Binding-site contacts:
Ligand atom C2 contacts residue VAL52 of chain 5.A at 3.9 Å (hydrophobic).
Ligand atom C35 contacts residue PRO106 of chain 7.A at 2.8 Å (hydrophobic).
Ligand atom N8 contacts residue TYR54 of chain 5.A at 3.7 Å.
Ligand atom C18 contacts residue PRO104 of chain 7.A at 3.6 Å (hydrophobic).
Ligand atom C17 contacts residue TYR54 of chain 5.A at 4.0 Å (hydrophobic).
Ligand atom N9 contacts residue HIS53 of chain 5.A at 4.0 Å.
Ligand atom N20 contacts residue PRO104 of chain 7.A at 3.6 Å (h-bond).
Ligand atom O5 contacts residue LEU73 of chain 7.A at 3.1 Å (h-bond).
Ligand atom C24 contacts residue HIS53 of chain 5.A at 3.5 Å.
Ligand atom N1 contacts residue VAL52 of chain 5.A at 2.6 Å (h-bond).
Ligand atom C29 contacts residue PRO106 of chain 7.A at 3.6 Å (hydrophobic).
Ligand atom N9 contacts residue TYR54 of chain 5.A at 3.6 Å.
Ligand atom N3 contacts residue TYR54 of chain 5.A at 3.4 Å.
Ligand atom N7 contacts residue LYS100 of chain 7.A at 3.7 Å.
Ligand atom N3 contacts residue GLU74 of chain 7.A at 3.4 Å (salt-bridge).
Ligand atom N1 contacts residue GLU74 of chain 7.A at 3.1 Å (salt-bridge).
Ligand atom C4 contacts residue TYR54 of chain 5.A at 3.2 Å (hydrophobic).
Ligand atom S28 contacts residue PRO106 of chain 7.A at 2.9 Å.
Ligand atom N1 contacts residue THR51 of chain 5.A at 3.2 Å.
Ligand atom C4 contacts residue LEU72 of chain 7.A at 3.6 Å (hydrophobic).
Ligand atom C35 contacts residue TYR15 of chain 1.A at 3.5 Å (hydrophobic).
Ligand atom N7 contacts residue TYR54 of chain 5.A at 2.9 Å (h-bond).
Ligand atom C6 contacts residue TYR54 of chain 5.A at 2.9 Å (hydrophobic).
Ligand atom O5 contacts residue LEU72 of chain 7.A at 3.3 Å.
Ligand atom C2 contacts residue TYR54 of chain 5.A at 3.5 Å (hydrophobic).
Ligand atom O19 contacts residue ILE105 of chain 7.A at 3.2 Å.
Ligand atom C10 contacts residue TYR54 of chain 5.A at 3.4 Å (hydrophobic).
Ligand atom C2 contacts residue GLU74 of chain 7.A at 4.0 Å.
Ligand atom O5 contacts residue ASN71 of chain 7.A at 3.5 Å (h-bond).
Ligand atom O5 contacts residue TYR54 of chain 5.A at 3.4 Å (h-bond).
Ligand atom N11 contacts residue HIS53 of chain 5.A at 3.8 Å.
Ligand atom C13 contacts residue ALA18 of chain 7.A at 3.4 Å (hydrophobic).
Ligand atom C34 contacts residue PRO106 of chain 7.A at 3.4 Å (hydrophobic).
Ligand atom N7 contacts residue ALA18 of chain 7.A at 3.9 Å.
Ligand atom O19 contacts residue PRO104 of chain 7.A at 3.2 Å (h-bond).
Ligand atom N11 contacts residue TYR54 of chain 5.A at 3.6 Å.
Ligand atom C23 contacts residue HIS53 of chain 5.A at 3.3 Å.
Ligand atom N3 contacts residue LEU72 of chain 7.A at 3.8 Å.
Ligand atom C21 contacts residue PRO104 of chain 7.A at 3.1 Å (hydrophobic).
Ligand atom O5 contacts residue GLU74 of chain 7.A at 4.0 Å.

Sequence of chain 7.A:
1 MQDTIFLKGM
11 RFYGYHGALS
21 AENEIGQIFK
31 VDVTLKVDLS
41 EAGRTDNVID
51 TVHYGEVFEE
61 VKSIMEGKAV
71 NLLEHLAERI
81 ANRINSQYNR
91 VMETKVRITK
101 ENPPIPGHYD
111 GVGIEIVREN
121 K

The small molecule below binds the protein below.
Small molecule (SMILES): Nc1nc(O)c2nn(-c3cccc(C(=O)NCc4ccccc4Sc4ccccc4CO)c3)nc2n1

Sequence of chain 5.A:
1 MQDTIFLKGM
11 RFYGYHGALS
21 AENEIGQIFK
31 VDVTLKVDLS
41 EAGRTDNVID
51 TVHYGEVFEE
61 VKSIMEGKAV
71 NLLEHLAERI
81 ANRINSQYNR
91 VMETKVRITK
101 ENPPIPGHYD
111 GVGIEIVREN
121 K

Sequence of chain 1.A:
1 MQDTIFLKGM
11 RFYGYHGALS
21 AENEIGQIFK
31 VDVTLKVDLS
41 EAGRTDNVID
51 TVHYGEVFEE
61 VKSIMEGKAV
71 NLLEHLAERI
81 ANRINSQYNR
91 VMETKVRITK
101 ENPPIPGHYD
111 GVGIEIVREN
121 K